Sequence of chain 1.B:
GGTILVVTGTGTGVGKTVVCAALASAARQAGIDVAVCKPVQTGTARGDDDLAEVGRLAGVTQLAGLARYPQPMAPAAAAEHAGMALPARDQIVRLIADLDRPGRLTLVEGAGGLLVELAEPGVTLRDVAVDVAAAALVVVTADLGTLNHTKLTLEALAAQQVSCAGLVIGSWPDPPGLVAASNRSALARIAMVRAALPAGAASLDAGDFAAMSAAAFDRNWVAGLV

Sequence of chain 1.A:
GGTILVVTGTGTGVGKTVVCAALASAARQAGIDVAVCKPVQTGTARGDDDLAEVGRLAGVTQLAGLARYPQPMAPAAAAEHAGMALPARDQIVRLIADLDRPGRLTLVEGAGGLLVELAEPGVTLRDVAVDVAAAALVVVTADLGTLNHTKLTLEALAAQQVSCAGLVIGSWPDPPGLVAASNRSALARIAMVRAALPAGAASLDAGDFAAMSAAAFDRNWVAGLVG

A protein and the small-molecule ligand that binds it are described below.
Small molecule (SMILES): O=C(O)Cc1ccc(C(=O)C2CCCC2CC(=O)O)cc1

Binding-site contacts:
Ligand atom O18 contacts residue LEU153 of chain 1.A at 3.6 Å (h-bond).
Ligand atom C05 contacts residue THR18 of chain 1.B at 3.7 Å.
Ligand atom C13 contacts residue THR48 of chain 1.B at 3.0 Å.
Ligand atom C14 contacts residue ARG52 of chain 1.B at 3.6 Å.
Ligand atom C01 contacts residue ALA117 of chain 1.B at 3.7 Å (hydrophobic).
Ligand atom C01 contacts residue GLY118 of chain 1.B at 3.4 Å.
Ligand atom O18 contacts residue GLY151 of chain 1.A at 3.4 Å (h-bond).
Ligand atom C04 contacts residue GLY151 of chain 1.A at 3.8 Å.
Ligand atom O20 contacts residue LYS22 of chain 1.B at 2.6 Å (salt-bridge).
Ligand atom O21 contacts residue ALA117 of chain 1.B at 3.5 Å.
Ligand atom O21 contacts residue LYS44 of chain 1.B at 3.5 Å (salt-bridge).
Ligand atom O18 contacts residue ASN154 of chain 1.A at 3.1 Å (h-bond).
Ligand atom O21 contacts residue GLY118 of chain 1.B at 3.2 Å (h-bond).
Ligand atom O10 contacts residue ALA117 of chain 1.B at 3.5 Å.
Ligand atom C02 contacts residue GLY118 of chain 1.B at 3.7 Å.
Ligand atom C14 contacts residue ASP54 of chain 1.B at 3.4 Å.
Ligand atom C09 contacts residue THR48 of chain 1.B at 3.4 Å.
Ligand atom C05 contacts residue LEU150 of chain 1.A at 3.5 Å (hydrophobic).
Ligand atom O19 contacts residue THR152 of chain 1.A at 3.7 Å.
Ligand atom C08 contacts residue LEU153 of chain 1.A at 3.5 Å (hydrophobic).
Ligand atom O20 contacts residue GLY118 of chain 1.B at 2.9 Å (h-bond).
Ligand atom C04 contacts residue LEU150 of chain 1.A at 3.2 Å (hydrophobic).
Ligand atom C08 contacts residue THR152 of chain 1.A at 3.6 Å.
Ligand atom O20 contacts residue SO41 of chain 1.G at 3.4 Å (h-bond).
Ligand atom C17 contacts residue THR18 of chain 1.B at 3.7 Å.
Ligand atom C17 contacts residue SO41 of chain 1.G at 3.7 Å.
Ligand atom O10 contacts residue THR48 of chain 1.B at 2.9 Å (h-bond).
Ligand atom C16 contacts residue SO41 of chain 1.G at 3.6 Å.
Ligand atom C17 contacts residue LYS22 of chain 1.B at 3.6 Å.
Ligand atom C17 contacts residue GLY118 of chain 1.B at 3.4 Å.
Ligand atom C16 contacts residue THR18 of chain 1.B at 3.3 Å.
Ligand atom O10 contacts residue GLY118 of chain 1.B at 3.7 Å.
Ligand atom O19 contacts residue LEU153 of chain 1.A at 3.0 Å.
Ligand atom C15 contacts residue ASP54 of chain 1.B at 3.3 Å.
Ligand atom O18 contacts residue VAL122 of chain 1.B at 3.7 Å.
Ligand atom C11 contacts residue THR48 of chain 1.B at 3.6 Å.
Ligand atom O20 contacts residue THR18 of chain 1.B at 3.2 Å (h-bond).
Ligand atom C07 contacts residue GLY151 of chain 1.A at 2.8 Å.
Ligand atom C13 contacts residue PRO78 of chain 1.B at 3.7 Å (hydrophobic).
Ligand atom C08 contacts residue GLY151 of chain 1.A at 3.5 Å.